Sequence of chain 1.A:
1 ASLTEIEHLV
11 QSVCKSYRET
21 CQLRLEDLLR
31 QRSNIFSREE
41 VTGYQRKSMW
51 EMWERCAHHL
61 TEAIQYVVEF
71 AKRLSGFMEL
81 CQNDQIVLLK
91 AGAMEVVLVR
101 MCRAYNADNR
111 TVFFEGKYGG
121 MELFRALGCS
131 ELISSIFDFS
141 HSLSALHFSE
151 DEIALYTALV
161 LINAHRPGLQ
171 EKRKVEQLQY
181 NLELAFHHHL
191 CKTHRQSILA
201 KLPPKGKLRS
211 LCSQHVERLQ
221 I

A protein and the small-molecule ligand that binds it are described below.
Small molecule (SMILES): COc1nc2ccc([C@](O)(c3ccnc(C(F)(F)F)c3)c3cnc(C)n3C)cc2c(Cl)c1CN1CCC(C(F)(F)F)CC1

Binding-site contacts:
Ligand atom F41 contacts residue ARG100 of chain 1.A at 3.8 Å.
Ligand atom C07 contacts residue PHE113 of chain 1.A at 3.5 Å (hydrophobic).
Ligand atom F23 contacts residue LEU132 of chain 1.A at 3.4 Å.
Ligand atom C30 contacts residue GLU115 of chain 1.A at 3.8 Å.
Ligand atom C28 contacts residue HIS59 of chain 1.A at 3.6 Å.
Ligand atom N29 contacts residue HIS59 of chain 1.A at 3.7 Å.
Ligand atom F43 contacts residue GLN22 of chain 1.A at 2.6 Å.
Ligand atom F41 contacts residue MET101 of chain 1.A at 3.1 Å.
Ligand atom N29 contacts residue PHE114 of chain 1.A at 3.7 Å.
Ligand atom F43 contacts residue ALA63 of chain 1.A at 3.4 Å.
Ligand atom C20 contacts residue ILE136 of chain 1.A at 3.6 Å (hydrophobic).
Ligand atom N29 contacts residue GLU115 of chain 1.A at 2.8 Å (salt-bridge).
Ligand atom C28 contacts residue PHE114 of chain 1.A at 3.8 Å (hydrophobic).
Ligand atom C33 contacts residue GLN22 of chain 1.A at 3.5 Å.
Ligand atom C35 contacts residue LEU23 of chain 1.A at 3.8 Å (hydrophobic).
Ligand atom O02 contacts residue PHE124 of chain 1.A at 3.6 Å.
Ligand atom C13 contacts residue PHE124 of chain 1.A at 3.8 Å (hydrophobic).
Ligand atom C28 contacts residue GLU115 of chain 1.A at 3.7 Å.
Ligand atom C19 contacts residue ILE136 of chain 1.A at 3.5 Å (hydrophobic).
Ligand atom F41 contacts residue VAL97 of chain 1.A at 3.3 Å.
Ligand atom CL12 contacts residue HIS59 of chain 1.A at 3.7 Å.
Ligand atom N32 contacts residue HIS59 of chain 1.A at 3.5 Å.
Ligand atom C06 contacts residue VAL112 of chain 1.A at 3.7 Å (hydrophobic).
Ligand atom C36 contacts residue LEU23 of chain 1.A at 3.5 Å (hydrophobic).
Ligand atom C01 contacts residue PHE124 of chain 1.A at 3.7 Å (hydrophobic).
Ligand atom C09 contacts residue MET101 of chain 1.A at 3.8 Å (hydrophobic).
Ligand atom C27 contacts residue HIS59 of chain 1.A at 3.5 Å.
Ligand atom F24 contacts residue MET94 of chain 1.A at 3.4 Å.
Ligand atom F23 contacts residue ILE136 of chain 1.A at 3.5 Å.
Ligand atom C10 contacts residue MET101 of chain 1.A at 3.5 Å (hydrophobic).
Ligand atom F42 contacts residue ARG100 of chain 1.A at 3.1 Å.
Ligand atom C30 contacts residue HIS59 of chain 1.A at 3.7 Å.
Ligand atom C03 contacts residue PHE124 of chain 1.A at 3.6 Å (hydrophobic).
Ligand atom C05 contacts residue MET101 of chain 1.A at 3.8 Å (hydrophobic).
Ligand atom C11 contacts residue MET101 of chain 1.A at 3.8 Å (hydrophobic).
Ligand atom CL12 contacts residue CYS56 of chain 1.A at 3.6 Å.
Ligand atom O26 contacts residue HIS59 of chain 1.A at 3.4 Å.
Ligand atom C06 contacts residue PHE113 of chain 1.A at 3.5 Å (hydrophobic).
Ligand atom C01 contacts residue PHE137 of chain 1.A at 3.5 Å (hydrophobic).
Ligand atom C40 contacts residue GLN22 of chain 1.A at 3.7 Å.